Binding-site contacts:
Ligand atom C1 contacts residue HIS158 of chain 8.A at 4.2 Å.
Ligand atom C6 contacts residue GLY156 of chain 8.A at 3.8 Å.
Ligand atom C4 contacts residue HIS149 of chain 8.A at 3.7 Å.
Ligand atom O5 contacts residue HIS158 of chain 8.A at 3.2 Å.
Ligand atom O5 contacts residue GLY156 of chain 8.A at 4.1 Å.
Ligand atom O5 contacts residue HIS149 of chain 8.A at 3.6 Å (h-bond).
Ligand atom C2 contacts residue ASN153 of chain 8.A at 2.5 Å.
Ligand atom O6 contacts residue HIS149 of chain 8.A at 3.5 Å.
Ligand atom C1 contacts residue THR155 of chain 8.A at 3.9 Å.
Ligand atom O5 contacts residue ASN153 of chain 8.A at 2.3 Å (h-bond).
Ligand atom C4 contacts residue ASN153 of chain 8.A at 4.2 Å.
Ligand atom C1 contacts residue HIS149 of chain 8.A at 3.6 Å.
Ligand atom C5 contacts residue HIS158 of chain 8.A at 4.0 Å.
Ligand atom C8 contacts residue GLY102 of chain 57.A at 3.5 Å.
Ligand atom C6 contacts residue HIS158 of chain 8.A at 3.6 Å.
Ligand atom C3 contacts residue ASN153 of chain 8.A at 3.9 Å.
Ligand atom C1 contacts residue ASN153 of chain 8.A at 1.4 Å.
Ligand atom C5 contacts residue ASN153 of chain 8.A at 3.6 Å.
Ligand atom C7 contacts residue ASN153 of chain 8.A at 4.1 Å.
Ligand atom C5 contacts residue HIS149 of chain 8.A at 4.2 Å.
Ligand atom N2 contacts residue ASN153 of chain 8.A at 3.1 Å (h-bond).
Ligand atom C3 contacts residue HIS149 of chain 8.A at 4.3 Å.
Ligand atom O6 contacts residue HIS158 of chain 8.A at 3.5 Å.
Ligand atom O5 contacts residue THR155 of chain 8.A at 3.9 Å.
Ligand atom C8 contacts residue ASN153 of chain 8.A at 4.5 Å.
Ligand atom O3 contacts residue HIS149 of chain 8.A at 4.2 Å.
Ligand atom N2 contacts residue HIS149 of chain 8.A at 4.2 Å.
Ligand atom C2 contacts residue HIS149 of chain 8.A at 3.4 Å.
Ligand atom C5 contacts residue GLY156 of chain 8.A at 4.1 Å.
Ligand atom C7 contacts residue HIS149 of chain 8.A at 4.3 Å.
Ligand atom O7 contacts residue HIS149 of chain 8.A at 3.3 Å.

Sequence of chain 8.A:
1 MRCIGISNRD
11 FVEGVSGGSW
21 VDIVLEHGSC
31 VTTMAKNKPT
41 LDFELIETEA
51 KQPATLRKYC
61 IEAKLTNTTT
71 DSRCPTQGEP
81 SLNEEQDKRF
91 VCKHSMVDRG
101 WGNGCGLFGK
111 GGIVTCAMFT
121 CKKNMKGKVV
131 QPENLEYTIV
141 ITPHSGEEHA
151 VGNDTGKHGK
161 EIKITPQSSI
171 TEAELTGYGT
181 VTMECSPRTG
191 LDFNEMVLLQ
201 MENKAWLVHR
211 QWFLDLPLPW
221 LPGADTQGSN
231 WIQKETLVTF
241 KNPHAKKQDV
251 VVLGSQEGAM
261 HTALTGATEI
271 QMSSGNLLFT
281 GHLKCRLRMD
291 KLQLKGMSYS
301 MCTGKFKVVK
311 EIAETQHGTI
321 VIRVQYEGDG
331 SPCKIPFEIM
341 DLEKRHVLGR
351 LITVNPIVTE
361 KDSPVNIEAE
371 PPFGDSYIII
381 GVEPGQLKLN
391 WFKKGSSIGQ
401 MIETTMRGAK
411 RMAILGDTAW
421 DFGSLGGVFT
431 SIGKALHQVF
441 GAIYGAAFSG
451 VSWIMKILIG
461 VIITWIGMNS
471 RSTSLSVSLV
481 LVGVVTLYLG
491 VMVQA

This protein binds this small molecule.
Small molecule (SMILES): CC(=O)N[C@H]1[C@H](O[C@H]2[C@H](O)[C@@H](NC(C)=O)CO[C@@H]2CO)O[C@H](CO)[C@@H](O)[C@@H]1O

Sequence of chain 57.A:
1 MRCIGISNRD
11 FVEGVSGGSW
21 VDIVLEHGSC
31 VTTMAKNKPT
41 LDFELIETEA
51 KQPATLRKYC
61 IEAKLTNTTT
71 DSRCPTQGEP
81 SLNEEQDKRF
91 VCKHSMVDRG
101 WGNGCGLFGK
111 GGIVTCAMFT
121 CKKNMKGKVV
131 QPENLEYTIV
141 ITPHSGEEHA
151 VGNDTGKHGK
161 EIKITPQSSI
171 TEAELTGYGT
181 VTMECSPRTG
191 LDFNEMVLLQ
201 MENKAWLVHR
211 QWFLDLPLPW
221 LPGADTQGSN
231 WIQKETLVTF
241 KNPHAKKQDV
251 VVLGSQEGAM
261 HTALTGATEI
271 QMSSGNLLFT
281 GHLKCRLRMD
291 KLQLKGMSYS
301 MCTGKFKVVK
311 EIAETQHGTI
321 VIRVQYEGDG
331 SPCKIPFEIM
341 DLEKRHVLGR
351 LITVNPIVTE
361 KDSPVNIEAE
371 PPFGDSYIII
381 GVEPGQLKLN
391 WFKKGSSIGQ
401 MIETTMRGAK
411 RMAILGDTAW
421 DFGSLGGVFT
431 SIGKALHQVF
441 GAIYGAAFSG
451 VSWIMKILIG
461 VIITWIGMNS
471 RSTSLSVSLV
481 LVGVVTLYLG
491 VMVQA